This protein binds this small molecule.
Small molecule (SMILES): O=C(O)C(=O)CC(=O)c1ccccc1

Binding-site contacts:
Ligand atom O11 contacts residue GLU100 of chain 1.B at 3.1 Å (salt-bridge).
Ligand atom O8 contacts residue XI71 of chain 1.P at 3.9 Å.
Ligand atom O14 contacts residue ASP89 of chain 1.B at 4.1 Å.
Ligand atom O14 contacts residue MN1 of chain 1.M at 2.0 Å.
Ligand atom O8 contacts residue HIS41 of chain 1.B at 3.3 Å.
Ligand atom C7 contacts residue MN1 of chain 1.M at 3.1 Å.
Ligand atom C10 contacts residue LYS115 of chain 1.B at 3.2 Å.
Ligand atom C9 contacts residue HIS41 of chain 1.B at 3.9 Å.
Ligand atom O11 contacts residue LYS115 of chain 1.B at 2.7 Å (salt-bridge).
Ligand atom C9 contacts residue GLU100 of chain 1.B at 3.7 Å.
Ligand atom O8 contacts residue ASP89 of chain 1.B at 3.2 Å (salt-bridge).
Ligand atom O11 contacts residue MN1 of chain 1.N at 2.3 Å.
Ligand atom O11 contacts residue HIS41 of chain 1.B at 3.3 Å (h-bond).
Ligand atom C9 contacts residue MN1 of chain 1.N at 3.0 Å.
Ligand atom C8 contacts residue XI71 of chain 1.P at 3.3 Å.
Ligand atom C7 contacts residue GLU61 of chain 1.B at 3.5 Å.
Ligand atom O10 contacts residue LYS115 of chain 1.B at 3.7 Å.
Ligand atom O8 contacts residue GLU61 of chain 1.B at 3.2 Å (salt-bridge).
Ligand atom C8 contacts residue MN1 of chain 1.M at 3.6 Å.
Ligand atom C7 contacts residue XI71 of chain 1.P at 3.7 Å.
Ligand atom C10 contacts residue HIS41 of chain 1.B at 4.0 Å.
Ligand atom C10 contacts residue XI71 of chain 1.P at 3.6 Å.
Ligand atom O8 contacts residue MN1 of chain 1.N at 2.2 Å.
Ligand atom C5 contacts residue TYR24 of chain 1.B at 3.4 Å (hydrophobic).
Ligand atom C10 contacts residue GLU100 of chain 1.B at 3.7 Å.
Ligand atom O10 contacts residue XI71 of chain 1.P at 3.4 Å (h-bond).
Ligand atom C9 contacts residue XI71 of chain 1.P at 3.4 Å.
Ligand atom O8 contacts residue GLU100 of chain 1.B at 3.0 Å (salt-bridge).
Ligand atom C10 contacts residue MN1 of chain 1.N at 3.0 Å.
Ligand atom O10 contacts residue TYR111 of chain 1.B at 4.1 Å.
Ligand atom O11 contacts residue ILE101 of chain 1.B at 3.2 Å (h-bond).
Ligand atom C9 contacts residue GLU61 of chain 1.B at 4.0 Å.
Ligand atom O14 contacts residue GLU61 of chain 1.B at 2.7 Å (salt-bridge).
Ligand atom O11 contacts residue TYR111 of chain 1.B at 3.9 Å.
Ligand atom O11 contacts residue XI71 of chain 1.P at 3.7 Å.
Ligand atom C4 contacts residue TYR24 of chain 1.B at 3.3 Å (hydrophobic).
Ligand atom C2 contacts residue XI71 of chain 1.P at 3.8 Å.
Ligand atom O8 contacts residue MN1 of chain 1.M at 2.3 Å.
Ligand atom C9 contacts residue MN1 of chain 1.M at 3.4 Å.
Ligand atom C1 contacts residue XI71 of chain 1.P at 3.6 Å.

Sequence of chain 1.B:
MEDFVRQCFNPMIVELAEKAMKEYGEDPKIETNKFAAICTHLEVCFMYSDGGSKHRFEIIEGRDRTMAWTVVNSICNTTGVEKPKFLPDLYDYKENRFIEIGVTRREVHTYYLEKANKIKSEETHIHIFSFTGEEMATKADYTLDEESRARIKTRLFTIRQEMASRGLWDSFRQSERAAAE